Sequence of chain 1.D:
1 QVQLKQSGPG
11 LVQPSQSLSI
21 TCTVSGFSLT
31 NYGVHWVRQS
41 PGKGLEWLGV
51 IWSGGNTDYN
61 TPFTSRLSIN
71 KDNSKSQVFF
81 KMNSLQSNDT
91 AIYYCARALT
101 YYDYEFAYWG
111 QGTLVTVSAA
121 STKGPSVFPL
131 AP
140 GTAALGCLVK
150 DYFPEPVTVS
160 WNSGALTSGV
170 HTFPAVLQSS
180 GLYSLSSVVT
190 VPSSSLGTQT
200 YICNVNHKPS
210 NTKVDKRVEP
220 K

A small-molecule ligand and the protein it binds are described below.
Small molecule (SMILES): CC(=O)N[C@@H]1[C@@H](O)[C@H](O)[C@@H](CO)O[C@H]1O

Binding-site contacts:
Ligand atom C5 contacts residue ASN88 of chain 1.D at 3.5 Å.
Ligand atom N2 contacts residue LYS43 of chain 1.D at 4.0 Å.
Ligand atom C8 contacts residue ASN88 of chain 1.D at 3.1 Å.
Ligand atom C8 contacts residue GLU46 of chain 1.D at 4.5 Å.
Ligand atom C3 contacts residue LYS43 of chain 1.D at 4.1 Å.
Ligand atom C1 contacts residue ASN88 of chain 1.D at 1.4 Å.
Ligand atom C7 contacts residue LYS43 of chain 1.D at 3.4 Å.
Ligand atom C8 contacts residue SER40 of chain 1.D at 3.4 Å.
Ligand atom C8 contacts residue ARG38 of chain 1.D at 3.5 Å.
Ligand atom C2 contacts residue ASN88 of chain 1.D at 2.6 Å.
Ligand atom C8 contacts residue LYS43 of chain 1.D at 3.7 Å.
Ligand atom N2 contacts residue ASN88 of chain 1.D at 3.2 Å (h-bond).
Ligand atom C7 contacts residue ASN88 of chain 1.D at 3.6 Å.
Ligand atom N2 contacts residue ARG38 of chain 1.D at 4.2 Å.
Ligand atom C4 contacts residue ASN88 of chain 1.D at 4.2 Å.
Ligand atom O3 contacts residue LYS43 of chain 1.D at 2.8 Å (salt-bridge).
Ligand atom O5 contacts residue ASN88 of chain 1.D at 2.2 Å (h-bond).
Ligand atom O7 contacts residue ASN88 of chain 1.D at 4.0 Å.
Ligand atom C3 contacts residue ASN88 of chain 1.D at 3.9 Å.
Ligand atom C7 contacts residue ARG38 of chain 1.D at 4.4 Å.
Ligand atom O7 contacts residue LYS43 of chain 1.D at 3.4 Å.